The protein below binds the small molecule below.
Small molecule (SMILES): O=C(O)[C@H](O)[C@@H](O)[C@@H](O)C(=O)NO

Binding-site contacts:
Ligand atom O1 contacts residue XYH1 of chain 3.Q at 0.2 Å (h-bond).
Ligand atom O5A contacts residue HIS47 of chain 3.B at 3.0 Å (h-bond).
Ligand atom C3 contacts residue XYH1 of chain 3.Q at 0.4 Å.
Ligand atom N contacts residue XYH1 of chain 3.Q at 0.7 Å (h-bond).
Ligand atom O1 contacts residue MG1 of chain 3.O at 2.1 Å.
Ligand atom C1 contacts residue XYH1 of chain 3.Q at 0.5 Å.
Ligand atom C5 contacts residue HIS47 of chain 3.B at 3.2 Å.
Ligand atom O4 contacts residue HIS194 of chain 3.B at 3.0 Å.
Ligand atom N contacts residue GLU352 of chain 3.B at 3.1 Å (salt-bridge).
Ligand atom O4 contacts residue HIS232 of chain 3.B at 3.0 Å (h-bond).
Ligand atom O2 contacts residue XYH1 of chain 3.Q at 1.1 Å.
Ligand atom O5A contacts residue ARG113 of chain 3.A at 3.1 Å (salt-bridge).
Ligand atom ON contacts residue MG1 of chain 3.O at 2.0 Å.
Ligand atom ON contacts residue ASP229 of chain 3.B at 2.8 Å (salt-bridge).
Ligand atom N contacts residue HIS194 of chain 3.B at 3.0 Å (h-bond).
Ligand atom O4 contacts residue XYH1 of chain 3.Q at 0.4 Å (h-bond).
Ligand atom N contacts residue MG1 of chain 3.O at 2.7 Å.
Ligand atom C1 contacts residue ASP229 of chain 3.B at 3.3 Å.
Ligand atom O1 contacts residue GLU281 of chain 3.B at 2.8 Å (salt-bridge).
Ligand atom O5A contacts residue HIS232 of chain 3.B at 2.6 Å (h-bond).
Ligand atom C1 contacts residue MG1 of chain 3.O at 2.7 Å.
Ligand atom O1 contacts residue ASP229 of chain 3.B at 3.0 Å (salt-bridge).
Ligand atom N contacts residue ASP229 of chain 3.B at 3.2 Å (salt-bridge).
Ligand atom C1 contacts residue HIS194 of chain 3.B at 3.1 Å.
Ligand atom ON contacts residue XYH1 of chain 3.Q at 0.6 Å (h-bond).
Ligand atom C4 contacts residue XYH1 of chain 3.Q at 0.3 Å.
Ligand atom C2 contacts residue HIS194 of chain 3.B at 3.4 Å.
Ligand atom O3 contacts residue XYH1 of chain 3.Q at 1.1 Å (h-bond).
Ligand atom O2 contacts residue HIS332 of chain 3.B at 3.2 Å (h-bond).
Ligand atom ON contacts residue LYS192 of chain 3.B at 2.6 Å (salt-bridge).
Ligand atom ON contacts residue ARG303 of chain 3.B at 2.9 Å (salt-bridge).
Ligand atom O5B contacts residue HIS47 of chain 3.B at 2.8 Å (h-bond).
Ligand atom C5 contacts residue XYH1 of chain 3.Q at 0.1 Å.
Ligand atom O5A contacts residue XYH1 of chain 3.Q at 0.3 Å (h-bond).
Ligand atom O3 contacts residue ARG113 of chain 3.A at 3.0 Å (salt-bridge).
Ligand atom ON contacts residue GLU281 of chain 3.B at 3.0 Å (salt-bridge).
Ligand atom O5B contacts residue XYH1 of chain 3.Q at 0.1 Å (h-bond).
Ligand atom C2 contacts residue XYH1 of chain 3.Q at 0.8 Å.
Ligand atom ON contacts residue GLU255 of chain 3.B at 2.7 Å (salt-bridge).
Ligand atom ON contacts residue GLU352 of chain 3.B at 3.4 Å (salt-bridge).

Sequence of chain 3.B:
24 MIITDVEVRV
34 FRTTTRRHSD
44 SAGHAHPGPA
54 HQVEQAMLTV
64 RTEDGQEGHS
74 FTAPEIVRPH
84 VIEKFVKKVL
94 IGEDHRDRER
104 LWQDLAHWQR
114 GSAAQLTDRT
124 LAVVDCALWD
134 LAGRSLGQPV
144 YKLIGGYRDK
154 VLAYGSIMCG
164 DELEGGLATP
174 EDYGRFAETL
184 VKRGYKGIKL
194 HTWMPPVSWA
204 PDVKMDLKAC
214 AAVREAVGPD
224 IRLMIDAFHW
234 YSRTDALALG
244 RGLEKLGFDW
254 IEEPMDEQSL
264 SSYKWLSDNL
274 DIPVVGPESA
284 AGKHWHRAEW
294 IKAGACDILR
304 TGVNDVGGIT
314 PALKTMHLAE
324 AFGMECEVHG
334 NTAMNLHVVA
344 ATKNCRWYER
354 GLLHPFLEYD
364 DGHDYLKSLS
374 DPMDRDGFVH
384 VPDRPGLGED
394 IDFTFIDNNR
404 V

Sequence of chain 3.A:
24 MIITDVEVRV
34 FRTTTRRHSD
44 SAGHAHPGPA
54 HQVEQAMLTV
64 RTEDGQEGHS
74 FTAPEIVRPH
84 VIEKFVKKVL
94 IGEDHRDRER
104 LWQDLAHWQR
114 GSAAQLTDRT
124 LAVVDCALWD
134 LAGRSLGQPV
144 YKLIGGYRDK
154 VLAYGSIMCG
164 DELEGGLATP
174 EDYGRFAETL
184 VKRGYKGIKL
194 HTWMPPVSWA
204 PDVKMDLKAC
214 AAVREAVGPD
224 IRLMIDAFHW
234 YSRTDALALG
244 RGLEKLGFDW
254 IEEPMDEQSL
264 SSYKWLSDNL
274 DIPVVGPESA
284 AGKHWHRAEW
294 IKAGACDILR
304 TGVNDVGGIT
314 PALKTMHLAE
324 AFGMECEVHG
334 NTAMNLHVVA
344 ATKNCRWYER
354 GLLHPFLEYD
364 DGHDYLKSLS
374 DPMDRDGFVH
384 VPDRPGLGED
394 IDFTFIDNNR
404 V